Sequence of chain 1.A:
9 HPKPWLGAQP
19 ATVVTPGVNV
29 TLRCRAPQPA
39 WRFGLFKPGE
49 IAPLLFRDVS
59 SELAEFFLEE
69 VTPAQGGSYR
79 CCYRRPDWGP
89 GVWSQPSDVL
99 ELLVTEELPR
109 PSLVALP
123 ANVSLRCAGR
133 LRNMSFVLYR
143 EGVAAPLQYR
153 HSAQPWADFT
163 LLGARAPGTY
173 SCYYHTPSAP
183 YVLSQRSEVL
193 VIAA

Sequence of chain 1.B:
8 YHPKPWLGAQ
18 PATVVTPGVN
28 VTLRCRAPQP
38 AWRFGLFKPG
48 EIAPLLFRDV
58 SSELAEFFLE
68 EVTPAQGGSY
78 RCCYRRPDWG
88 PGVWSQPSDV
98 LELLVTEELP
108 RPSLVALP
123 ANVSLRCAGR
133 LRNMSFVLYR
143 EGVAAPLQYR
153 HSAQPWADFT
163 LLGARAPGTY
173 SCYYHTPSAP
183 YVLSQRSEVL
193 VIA

Sequence of chain 1.C:
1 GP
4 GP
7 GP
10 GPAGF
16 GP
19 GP

Binding-site contacts:
Ligand atom C1 contacts residue HYP15 of chain 1.C at 4.4 Å.
Ligand atom C1 contacts residue ASN27 of chain 1.A at 1.5 Å.
Ligand atom O4 contacts residue VAL145 of chain 1.B at 3.6 Å.
Ligand atom O6 contacts residue PHE14 of chain 1.C at 4.0 Å.
Ligand atom O6 contacts residue GLY13 of chain 1.C at 3.4 Å (h-bond).
Ligand atom O5 contacts residue ASN27 of chain 1.A at 2.4 Å (h-bond).
Ligand atom O6 contacts residue PRO11 of chain 1.C at 4.4 Å.
Ligand atom C6 contacts residue PHE14 of chain 1.C at 4.2 Å (hydrophobic).
Ligand atom C1 contacts residue GLU68 of chain 1.A at 4.2 Å.
Ligand atom C2 contacts residue HYP15 of chain 1.C at 4.2 Å.
Ligand atom C4 contacts residue HYP15 of chain 1.C at 3.6 Å.
Ligand atom O3 contacts residue GLY144 of chain 1.B at 4.0 Å.
Ligand atom C1 contacts residue GLU67 of chain 1.A at 3.6 Å.
Ligand atom C2 contacts residue GLU68 of chain 1.A at 4.2 Å.
Ligand atom O6 contacts residue GLU67 of chain 1.A at 2.8 Å (salt-bridge).
Ligand atom C4 contacts residue ASN27 of chain 1.A at 4.3 Å.
Ligand atom C3 contacts residue GLU68 of chain 1.A at 4.0 Å.
Ligand atom O4 contacts residue HYP15 of chain 1.C at 4.4 Å.
Ligand atom C6 contacts residue GLY13 of chain 1.C at 3.2 Å.
Ligand atom O4 contacts residue GLY144 of chain 1.B at 3.4 Å.
Ligand atom O4 contacts residue ALA146 of chain 1.B at 4.1 Å.
Ligand atom C1 contacts residue PHE14 of chain 1.C at 4.1 Å (hydrophobic).
Ligand atom C6 contacts residue GLU67 of chain 1.A at 3.4 Å.
Ligand atom N2 contacts residue GLU68 of chain 1.A at 3.5 Å (salt-bridge).
Ligand atom C2 contacts residue ASN27 of chain 1.A at 2.5 Å.
Ligand atom O6 contacts residue ALA12 of chain 1.C at 2.5 Å (h-bond).
Ligand atom O7 contacts residue ASN27 of chain 1.A at 3.2 Å (h-bond).
Ligand atom C5 contacts residue GLU67 of chain 1.A at 2.9 Å.
Ligand atom O5 contacts residue PHE14 of chain 1.C at 3.5 Å.
Ligand atom C8 contacts residue GLY25 of chain 1.A at 3.5 Å.
Ligand atom C5 contacts residue ASN27 of chain 1.A at 3.7 Å.
Ligand atom C6 contacts residue ALA12 of chain 1.C at 3.3 Å (hydrophobic).
Ligand atom C7 contacts residue ASN27 of chain 1.A at 3.2 Å.
Ligand atom O5 contacts residue HYP15 of chain 1.C at 3.8 Å.
Ligand atom O3 contacts residue HYP15 of chain 1.C at 4.0 Å.
Ligand atom N2 contacts residue ASN27 of chain 1.A at 2.9 Å (h-bond).
Ligand atom C3 contacts residue ASN27 of chain 1.A at 3.8 Å.
Ligand atom C4 contacts residue GLU67 of chain 1.A at 4.2 Å.
Ligand atom O5 contacts residue GLU67 of chain 1.A at 3.2 Å (salt-bridge).
Ligand atom C3 contacts residue HYP15 of chain 1.C at 4.2 Å.

This protein binds this small molecule.
Small molecule (SMILES): CC(=O)N[C@@H]1[C@@H](O)[C@H](O)[C@@H](CO)O[C@H]1O